A small-molecule ligand and the protein it binds are described below.
Small molecule (SMILES): CC(C)SCC[C@@H](N)[C@H](O)C(=O)NNC(=O)c1cccc(Cl)c1

Sequence of chain 1.A:
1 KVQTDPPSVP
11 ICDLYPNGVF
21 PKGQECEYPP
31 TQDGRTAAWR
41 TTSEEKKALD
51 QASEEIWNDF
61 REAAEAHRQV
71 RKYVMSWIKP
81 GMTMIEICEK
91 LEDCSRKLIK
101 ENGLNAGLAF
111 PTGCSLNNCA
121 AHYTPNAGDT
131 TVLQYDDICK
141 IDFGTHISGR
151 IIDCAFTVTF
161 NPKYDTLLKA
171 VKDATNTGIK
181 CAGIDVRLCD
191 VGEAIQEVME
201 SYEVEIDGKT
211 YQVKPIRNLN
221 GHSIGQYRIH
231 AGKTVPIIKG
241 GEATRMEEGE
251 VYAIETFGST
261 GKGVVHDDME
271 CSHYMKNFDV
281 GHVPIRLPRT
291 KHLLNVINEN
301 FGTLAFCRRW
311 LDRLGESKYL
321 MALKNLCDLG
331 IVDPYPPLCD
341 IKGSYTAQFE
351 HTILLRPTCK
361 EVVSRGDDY

Binding-site contacts:
Ligand atom O10 contacts residue MN1 of chain 1.B at 2.3 Å.
Ligand atom O16 contacts residue HIS230 of chain 1.A at 3.4 Å.
Ligand atom C21 contacts residue HIS230 of chain 1.A at 3.8 Å.
Ligand atom O12 contacts residue MN1 of chain 1.C at 2.5 Å.
Ligand atom N14 contacts residue HIS122 of chain 1.A at 3.2 Å (h-bond).
Ligand atom O10 contacts residue ASP153 of chain 1.A at 3.4 Å (salt-bridge).
Ligand atom C21 contacts residue TYR335 of chain 1.A at 3.6 Å (hydrophobic).
Ligand atom C9 contacts residue ASP142 of chain 1.A at 3.7 Å.
Ligand atom C9 contacts residue MN1 of chain 1.B at 3.1 Å.
Ligand atom N14 contacts residue HIS230 of chain 1.A at 3.6 Å.
Ligand atom O12 contacts residue GLU255 of chain 1.A at 3.2 Å (salt-bridge).
Ligand atom C3 contacts residue TYR335 of chain 1.A at 3.5 Å (hydrophobic).
Ligand atom O10 contacts residue ASP142 of chain 1.A at 3.2 Å (salt-bridge).
Ligand atom O12 contacts residue HIS222 of chain 1.A at 3.1 Å (h-bond).
Ligand atom O10 contacts residue GLU350 of chain 1.A at 3.3 Å (salt-bridge).
Ligand atom CL23 contacts residue HIS230 of chain 1.A at 3.7 Å.
Ligand atom C22 contacts residue HIS230 of chain 1.A at 3.4 Å.
Ligand atom O10 contacts residue GLU255 of chain 1.A at 2.7 Å (salt-bridge).
Ligand atom C2 contacts residue ALA305 of chain 1.A at 3.6 Å (hydrophobic).
Ligand atom C3 contacts residue HIS122 of chain 1.A at 3.4 Å.
Ligand atom C18 contacts residue HIS230 of chain 1.A at 3.8 Å.
Ligand atom O12 contacts residue HIS230 of chain 1.A at 3.0 Å.
Ligand atom C7 contacts residue ASP153 of chain 1.A at 3.8 Å.
Ligand atom C2 contacts residue MET275 of chain 1.A at 3.7 Å (hydrophobic).
Ligand atom C15 contacts residue HIS230 of chain 1.A at 3.2 Å.
Ligand atom N13 contacts residue HIS122 of chain 1.A at 2.6 Å (h-bond).
Ligand atom C7 contacts residue MN1 of chain 1.B at 3.1 Å.
Ligand atom C17 contacts residue HIS230 of chain 1.A at 3.4 Å.
Ligand atom S4 contacts residue ALA305 of chain 1.A at 3.7 Å.
Ligand atom O10 contacts residue MN1 of chain 1.C at 2.3 Å.
Ligand atom N8 contacts residue ASP142 of chain 1.A at 3.0 Å (salt-bridge).
Ligand atom CL23 contacts residue TYR335 of chain 1.A at 3.3 Å.
Ligand atom N8 contacts residue PHE110 of chain 1.A at 3.1 Å.
Ligand atom N8 contacts residue ASP153 of chain 1.A at 3.3 Å (salt-bridge).
Ligand atom O12 contacts residue ASP153 of chain 1.A at 3.7 Å.
Ligand atom C11 contacts residue MN1 of chain 1.C at 3.2 Å.
Ligand atom N8 contacts residue MN1 of chain 1.B at 2.4 Å.
Ligand atom C9 contacts residue MN1 of chain 1.C at 3.2 Å.
Ligand atom C5 contacts residue PHE110 of chain 1.A at 3.6 Å (hydrophobic).
Ligand atom C11 contacts residue GLU255 of chain 1.A at 3.8 Å.